Binding-site contacts:
Ligand atom C10 contacts residue ARG91 of chain 1.A at 3.7 Å.
Ligand atom C28 contacts residue TYR276 of chain 1.A at 3.2 Å (hydrophobic).
Ligand atom O05 contacts residue TYR276 of chain 1.A at 2.5 Å (h-bond).
Ligand atom C25 contacts residue GLY87 of chain 1.A at 3.6 Å.
Ligand atom C15 contacts residue TYR130 of chain 1.A at 3.6 Å (hydrophobic).
Ligand atom C17 contacts residue SER92 of chain 1.A at 3.7 Å.
Ligand atom C12 contacts residue SER145 of chain 1.A at 3.2 Å.
Ligand atom C28 contacts residue HIS252 of chain 1.A at 3.6 Å.
Ligand atom C12 contacts residue ARG91 of chain 1.A at 3.7 Å.
Ligand atom C25 contacts residue CYS88 of chain 1.A at 3.6 Å (hydrophobic).
Ligand atom C14 contacts residue LEU136 of chain 1.A at 3.4 Å (hydrophobic).
Ligand atom C28 contacts residue HIS126 of chain 1.A at 3.6 Å.
Ligand atom C23 contacts residue MET167 of chain 1.A at 3.4 Å (hydrophobic).
Ligand atom C20 contacts residue ILE144 of chain 1.A at 3.6 Å (hydrophobic).
Ligand atom C26 contacts residue PHE67 of chain 1.A at 3.7 Å (hydrophobic).
Ligand atom N06 contacts residue ILE144 of chain 1.A at 3.6 Å.
Ligand atom S01 contacts residue HIS69 of chain 1.A at 3.7 Å.
Ligand atom C08 contacts residue ILE144 of chain 1.A at 3.7 Å (hydrophobic).
Ligand atom C23 contacts residue CYS88 of chain 1.A at 3.6 Å (hydrophobic).
Ligand atom C29 contacts residue GLN89 of chain 1.A at 3.8 Å.
Ligand atom O04 contacts residue SER92 of chain 1.A at 2.6 Å (h-bond).
Ligand atom C11 contacts residue SER145 of chain 1.A at 3.1 Å.
Ligand atom O04 contacts residue TYR276 of chain 1.A at 3.3 Å (h-bond).
Ligand atom O05 contacts residue LEU256 of chain 1.A at 3.8 Å.
Ligand atom C17 contacts residue HIS252 of chain 1.A at 3.7 Å.
Ligand atom C22 contacts residue CYS88 of chain 1.A at 3.6 Å (hydrophobic).
Ligand atom C07 contacts residue ILE144 of chain 1.A at 3.6 Å (hydrophobic).
Ligand atom C20 contacts residue SER145 of chain 1.A at 3.8 Å.
Ligand atom C14 contacts residue LEU143 of chain 1.A at 3.5 Å (hydrophobic).
Ligand atom O03 contacts residue HIS252 of chain 1.A at 3.2 Å (h-bond).
Ligand atom O04 contacts residue HIS126 of chain 1.A at 2.8 Å (h-bond).
Ligand atom S01 contacts residue ILE84 of chain 1.A at 3.7 Å.
Ligand atom C28 contacts residue SER92 of chain 1.A at 3.5 Å.
Ligand atom C15 contacts residue SER92 of chain 1.A at 3.7 Å.
Ligand atom O05 contacts residue HIS252 of chain 1.A at 2.7 Å (h-bond).
Ligand atom C30 contacts residue PHE85 of chain 1.A at 3.7 Å (hydrophobic).
Ligand atom O04 contacts residue LEU272 of chain 1.A at 3.5 Å.
Ligand atom C31 contacts residue PHE67 of chain 1.A at 3.8 Å (hydrophobic).
Ligand atom C12 contacts residue ILE144 of chain 1.A at 3.8 Å (hydrophobic).
Ligand atom C09 contacts residue ARG91 of chain 1.A at 3.8 Å.

Sequence of chain 1.A:
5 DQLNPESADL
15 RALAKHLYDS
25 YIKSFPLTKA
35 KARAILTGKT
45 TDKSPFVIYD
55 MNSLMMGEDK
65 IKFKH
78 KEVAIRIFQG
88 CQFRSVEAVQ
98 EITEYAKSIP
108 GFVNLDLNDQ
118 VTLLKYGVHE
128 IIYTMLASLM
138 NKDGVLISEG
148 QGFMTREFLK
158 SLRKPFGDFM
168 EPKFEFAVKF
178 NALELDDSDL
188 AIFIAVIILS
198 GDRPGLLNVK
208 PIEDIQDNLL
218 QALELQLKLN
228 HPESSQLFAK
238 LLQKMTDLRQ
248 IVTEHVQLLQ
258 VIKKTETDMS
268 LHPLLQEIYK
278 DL

This protein binds this small molecule.
Small molecule (SMILES): CCO[C@@H](Cc1ccc(OCCn2c(C)ccc2-c2ccc(SC)cc2)cc1)C(=O)O